Sequence of chain 1.A:
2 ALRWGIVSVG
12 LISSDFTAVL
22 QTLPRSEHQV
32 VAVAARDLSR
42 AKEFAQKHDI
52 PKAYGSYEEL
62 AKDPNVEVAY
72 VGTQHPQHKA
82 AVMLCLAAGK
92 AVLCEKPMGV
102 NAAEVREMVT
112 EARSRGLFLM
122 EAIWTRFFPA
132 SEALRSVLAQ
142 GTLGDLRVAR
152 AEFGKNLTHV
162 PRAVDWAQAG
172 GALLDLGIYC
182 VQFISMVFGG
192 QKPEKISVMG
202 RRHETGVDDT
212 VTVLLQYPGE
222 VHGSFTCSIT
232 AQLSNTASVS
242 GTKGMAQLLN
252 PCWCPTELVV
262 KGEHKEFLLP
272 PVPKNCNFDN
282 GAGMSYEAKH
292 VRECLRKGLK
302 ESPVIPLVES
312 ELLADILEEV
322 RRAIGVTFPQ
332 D

A protein and the small-molecule ligand that binds it are described below.
Small molecule (SMILES): CC(=O)c1ccc(O)cc1

Binding-site contacts:
Ligand atom C4 contacts residue PHE279 of chain 1.A at 4.3 Å (hydrophobic).
Ligand atom C6 contacts residue LYS156 of chain 1.A at 4.3 Å.
Ligand atom O1 contacts residue LYS156 of chain 1.A at 4.4 Å.
Ligand atom C1 contacts residue PHE279 of chain 1.A at 4.2 Å (hydrophobic).
Ligand atom C2 contacts residue PHE279 of chain 1.A at 3.9 Å (hydrophobic).
Ligand atom C2 contacts residue TRP254 of chain 1.A at 4.1 Å (hydrophobic).
Ligand atom C8 contacts residue LEU177 of chain 1.A at 3.6 Å (hydrophobic).
Ligand atom C3 contacts residue PHE279 of chain 1.A at 4.2 Å (hydrophobic).
Ligand atom O2 contacts residue TYR180 of chain 1.A at 4.5 Å.
Ligand atom C1 contacts residue LYS156 of chain 1.A at 4.2 Å.
Ligand atom O2 contacts residue PHE154 of chain 1.A at 4.2 Å.
Ligand atom C8 contacts residue LEU158 of chain 1.A at 4.0 Å (hydrophobic).
Ligand atom C7 contacts residue LEU177 of chain 1.A at 4.4 Å (hydrophobic).
Ligand atom C5 contacts residue PHE279 of chain 1.A at 4.4 Å (hydrophobic).
Ligand atom C3 contacts residue TRP254 of chain 1.A at 3.6 Å (hydrophobic).
Ligand atom O1 contacts residue PHE279 of chain 1.A at 4.2 Å.
Ligand atom C3 contacts residue ASP280 of chain 1.A at 4.4 Å.
Ligand atom C1 contacts residue ASP280 of chain 1.A at 3.8 Å.
Ligand atom O2 contacts residue TRP254 of chain 1.A at 4.2 Å.
Ligand atom C6 contacts residue PHE279 of chain 1.A at 4.4 Å (hydrophobic).
Ligand atom C5 contacts residue LEU158 of chain 1.A at 4.4 Å (hydrophobic).
Ligand atom C4 contacts residue TRP254 of chain 1.A at 4.5 Å (hydrophobic).
Ligand atom C2 contacts residue ASP280 of chain 1.A at 3.3 Å.
Ligand atom O1 contacts residue ASP280 of chain 1.A at 3.2 Å (salt-bridge).
Ligand atom C7 contacts residue PHE154 of chain 1.A at 4.3 Å (hydrophobic).